Sequence of chain 1.A:
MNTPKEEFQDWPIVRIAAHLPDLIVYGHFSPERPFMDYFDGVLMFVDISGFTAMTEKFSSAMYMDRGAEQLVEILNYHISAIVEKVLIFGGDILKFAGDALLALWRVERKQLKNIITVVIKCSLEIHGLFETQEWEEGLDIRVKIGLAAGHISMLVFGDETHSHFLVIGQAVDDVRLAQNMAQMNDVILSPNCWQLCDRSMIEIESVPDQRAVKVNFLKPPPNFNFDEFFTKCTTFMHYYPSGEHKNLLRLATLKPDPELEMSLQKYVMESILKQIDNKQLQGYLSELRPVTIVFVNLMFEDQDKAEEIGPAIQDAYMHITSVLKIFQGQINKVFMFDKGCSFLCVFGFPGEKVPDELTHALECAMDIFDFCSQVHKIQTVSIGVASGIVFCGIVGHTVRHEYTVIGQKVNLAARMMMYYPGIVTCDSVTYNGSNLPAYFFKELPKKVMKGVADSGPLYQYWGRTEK

This protein binds this small molecule.
Small molecule (SMILES): Cc1[nH]ncc1-c1ccccc1Cl

Binding-site contacts:
Ligand atom C6 contacts residue ALA98 of chain 1.A at 3.9 Å (hydrophobic).
Ligand atom C8 contacts residue 1WC1 of chain 1.D at 3.9 Å.
Ligand atom C2 contacts residue ALA101 of chain 1.A at 4.1 Å (hydrophobic).
Ligand atom C2 contacts residue ASP48 of chain 1.A at 4.0 Å.
Ligand atom CL1 contacts residue 1WC1 of chain 1.D at 3.9 Å.
Ligand atom C11 contacts residue PHE337 of chain 1.A at 4.2 Å (hydrophobic).
Ligand atom C12 contacts residue PHE337 of chain 1.A at 3.7 Å (hydrophobic).
Ligand atom N3 contacts residue ASP100 of chain 1.A at 3.8 Å.
Ligand atom C11 contacts residue 1WC1 of chain 1.D at 4.3 Å.
Ligand atom N5 contacts residue 1WC1 of chain 1.D at 3.5 Å.
Ligand atom C6 contacts residue GLY99 of chain 1.A at 4.2 Å.
Ligand atom N5 contacts residue ALA98 of chain 1.A at 3.9 Å.
Ligand atom C11 contacts residue PHE339 of chain 1.A at 3.8 Å (hydrophobic).
Ligand atom CL1 contacts residue PHE46 of chain 1.A at 4.3 Å.
Ligand atom CL1 contacts residue ALA98 of chain 1.A at 3.8 Å.
Ligand atom N3 contacts residue 1WC1 of chain 1.D at 4.3 Å.
Ligand atom N5 contacts residue ASP48 of chain 1.A at 4.2 Å.
Ligand atom C1 contacts residue ASP48 of chain 1.A at 3.7 Å.
Ligand atom C6 contacts residue ALA101 of chain 1.A at 4.3 Å (hydrophobic).
Ligand atom C9 contacts residue 1WC1 of chain 1.D at 4.2 Å.
Ligand atom C7 contacts residue ALA101 of chain 1.A at 4.4 Å (hydrophobic).
Ligand atom N3 contacts residue ALA101 of chain 1.A at 3.9 Å.
Ligand atom N5 contacts residue GLY99 of chain 1.A at 4.0 Å.
Ligand atom C13 contacts residue 1WC1 of chain 1.D at 3.8 Å.
Ligand atom C8 contacts residue PHE46 of chain 1.A at 4.2 Å (hydrophobic).
Ligand atom C12 contacts residue PHE339 of chain 1.A at 3.6 Å (hydrophobic).
Ligand atom C11 contacts residue ARG177 of chain 1.A at 3.7 Å.
Ligand atom N5 contacts residue ALA101 of chain 1.A at 3.8 Å.
Ligand atom C13 contacts residue PHE46 of chain 1.A at 4.1 Å (hydrophobic).
Ligand atom C6 contacts residue ASP100 of chain 1.A at 3.9 Å.
Ligand atom C1 contacts residue GLN180 of chain 1.A at 3.4 Å.
Ligand atom C12 contacts residue 1WC1 of chain 1.D at 4.0 Å.
Ligand atom C10 contacts residue ARG177 of chain 1.A at 3.6 Å.
Ligand atom C10 contacts residue 1WC1 of chain 1.D at 4.4 Å.
Ligand atom N5 contacts residue ASP100 of chain 1.A at 3.0 Å (salt-bridge).
Ligand atom C6 contacts residue 1WC1 of chain 1.D at 3.8 Å.
Ligand atom CL1 contacts residue 1WC1 of chain 1.C at 3.7 Å.
Ligand atom C1 contacts residue PHE46 of chain 1.A at 3.8 Å (hydrophobic).
Ligand atom C7 contacts residue 1WC1 of chain 1.D at 4.3 Å.
Ligand atom N3 contacts residue ASP48 of chain 1.A at 3.2 Å (salt-bridge).